Binding-site contacts:
Ligand atom C2 contacts residue VAL296 of chain 8.B at 4.3 Å (hydrophobic).
Ligand atom C1 contacts residue TYR72 of chain 8.B at 3.7 Å (hydrophobic).
Ligand atom C4 contacts residue ARG77 of chain 8.B at 3.8 Å.
Ligand atom O3 contacts residue VAL296 of chain 8.B at 3.9 Å.
Ligand atom C5 contacts residue ASN93 of chain 8.B at 4.0 Å.
Ligand atom C6 contacts residue TYR72 of chain 8.B at 3.9 Å (hydrophobic).
Ligand atom O1A contacts residue ARG77 of chain 8.B at 3.2 Å (salt-bridge).
Ligand atom C11 contacts residue TYR72 of chain 8.B at 3.5 Å (hydrophobic).
Ligand atom O1B contacts residue TYR72 of chain 8.B at 3.8 Å.
Ligand atom O4 contacts residue ASN80 of chain 8.B at 4.3 Å.
Ligand atom C4 contacts residue TYR72 of chain 8.B at 3.9 Å (hydrophobic).
Ligand atom O3 contacts residue ASN80 of chain 8.B at 3.9 Å.
Ligand atom C2 contacts residue GLY78 of chain 8.B at 3.9 Å.
Ligand atom O4 contacts residue THR291 of chain 8.B at 3.3 Å.
Ligand atom O4 contacts residue VAL296 of chain 8.B at 4.2 Å.
Ligand atom O3 contacts residue ARG77 of chain 8.B at 4.1 Å.
Ligand atom C3 contacts residue GLY78 of chain 8.B at 3.8 Å.
Ligand atom O1B contacts residue ARG77 of chain 8.B at 2.7 Å (salt-bridge).
Ligand atom C3 contacts residue VAL296 of chain 8.B at 3.5 Å (hydrophobic).
Ligand atom O4 contacts residue HIS298 of chain 8.B at 3.1 Å (h-bond).
Ligand atom C1 contacts residue GLY78 of chain 8.B at 4.1 Å.
Ligand atom O3 contacts residue GLY78 of chain 8.B at 3.0 Å.
Ligand atom C4 contacts residue GLY78 of chain 8.B at 3.3 Å.
Ligand atom O1A contacts residue TYR72 of chain 8.B at 3.0 Å.
Ligand atom O4 contacts residue GLY78 of chain 8.B at 3.1 Å.
Ligand atom C11 contacts residue ASP85 of chain 8.C at 3.7 Å.
Ligand atom C1 contacts residue ARG77 of chain 8.B at 3.3 Å.
Ligand atom C3 contacts residue HIS298 of chain 8.B at 3.5 Å.
Ligand atom O4 contacts residue ILE79 of chain 8.B at 3.8 Å.
Ligand atom C5 contacts residue TYR72 of chain 8.B at 3.7 Å (hydrophobic).
Ligand atom C9 contacts residue ARG77 of chain 8.B at 3.5 Å.
Ligand atom C3 contacts residue GLY78 of chain 8.B at 3.8 Å.
Ligand atom O6 contacts residue ASN93 of chain 8.B at 3.5 Å (h-bond).
Ligand atom C6 contacts residue ASN93 of chain 8.B at 3.2 Å.
Ligand atom C10 contacts residue TYR72 of chain 8.B at 3.6 Å (hydrophobic).
Ligand atom O1A contacts residue GLY78 of chain 8.B at 3.9 Å.
Ligand atom C5 contacts residue ARG77 of chain 8.B at 4.2 Å.
Ligand atom N5 contacts residue TYR72 of chain 8.B at 2.8 Å (h-bond).
Ligand atom C4 contacts residue HIS298 of chain 8.B at 3.5 Å.
Ligand atom C3 contacts residue ARG77 of chain 8.B at 4.0 Å.

Sequence of chain 8.C:
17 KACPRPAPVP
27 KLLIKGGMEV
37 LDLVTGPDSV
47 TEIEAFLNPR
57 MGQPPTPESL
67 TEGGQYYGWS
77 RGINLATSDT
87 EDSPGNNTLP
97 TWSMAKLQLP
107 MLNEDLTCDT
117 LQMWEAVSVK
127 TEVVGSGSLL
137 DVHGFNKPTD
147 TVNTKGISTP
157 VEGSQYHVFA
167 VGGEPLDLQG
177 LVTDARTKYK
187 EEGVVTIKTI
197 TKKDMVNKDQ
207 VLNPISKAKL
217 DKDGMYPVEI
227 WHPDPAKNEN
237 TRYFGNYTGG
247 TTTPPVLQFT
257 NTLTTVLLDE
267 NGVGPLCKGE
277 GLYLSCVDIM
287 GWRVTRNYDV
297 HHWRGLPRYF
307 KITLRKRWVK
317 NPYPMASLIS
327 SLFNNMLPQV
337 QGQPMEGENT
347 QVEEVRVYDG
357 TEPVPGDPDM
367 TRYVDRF

This protein binds this small molecule.
Small molecule (SMILES): CC(=O)N[C@H]1[C@H]([C@H](O)[C@H](O)CO)O[C@@](O[C@H]2[C@@H](O)[C@@H](CO)O[C@@H](O[C@H]3[C@H](O)[C@@H](O)[C@H](O)O[C@@H]3CO)[C@@H]2O)(C(=O)O)C[C@@H]1O

Sequence of chain 8.B:
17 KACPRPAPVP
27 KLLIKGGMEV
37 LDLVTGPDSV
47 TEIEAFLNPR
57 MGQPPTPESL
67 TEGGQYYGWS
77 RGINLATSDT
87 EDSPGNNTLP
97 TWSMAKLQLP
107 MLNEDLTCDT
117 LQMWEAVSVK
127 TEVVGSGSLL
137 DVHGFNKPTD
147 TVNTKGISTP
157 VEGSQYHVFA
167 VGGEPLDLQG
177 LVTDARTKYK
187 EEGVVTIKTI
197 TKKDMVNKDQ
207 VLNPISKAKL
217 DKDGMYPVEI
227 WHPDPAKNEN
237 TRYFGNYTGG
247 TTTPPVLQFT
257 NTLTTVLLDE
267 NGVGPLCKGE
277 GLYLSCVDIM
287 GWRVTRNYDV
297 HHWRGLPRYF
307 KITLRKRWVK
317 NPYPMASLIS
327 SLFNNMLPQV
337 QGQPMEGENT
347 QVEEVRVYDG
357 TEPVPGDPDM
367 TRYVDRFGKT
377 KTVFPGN